Binding-site contacts:
Ligand atom O3A contacts residue GLY61 of chain 1.D at 3.6 Å.
Ligand atom O2G contacts residue LYS64 of chain 1.D at 3.5 Å (salt-bridge).
Ligand atom PG contacts residue ARG246 of chain 1.E at 3.5 Å.
Ligand atom C8 contacts residue GLY61 of chain 1.D at 3.5 Å.
Ligand atom PB contacts residue THR65 of chain 1.D at 3.6 Å.
Ligand atom S1G contacts residue ARG246 of chain 1.E at 3.1 Å (salt-bridge).
Ligand atom O2B contacts residue THR65 of chain 1.D at 2.2 Å (h-bond).
Ligand atom O3A contacts residue GLY63 of chain 1.D at 3.0 Å (h-bond).
Ligand atom PB contacts residue ARG309 of chain 1.D at 3.3 Å.
Ligand atom O2A contacts residue LYS64 of chain 1.D at 3.0 Å (salt-bridge).
Ligand atom O2A contacts residue GLY63 of chain 1.D at 3.0 Å.
Ligand atom N1 contacts residue ILE264 of chain 1.D at 3.2 Å.
Ligand atom N6 contacts residue VAL17 of chain 1.D at 3.6 Å.
Ligand atom C4 contacts residue LEU66 of chain 1.D at 3.5 Å (hydrophobic).
Ligand atom PA contacts residue THR65 of chain 1.D at 3.5 Å.
Ligand atom O1B contacts residue LYS64 of chain 1.D at 3.0 Å.
Ligand atom N3 contacts residue ILE264 of chain 1.D at 3.6 Å.
Ligand atom O2A contacts residue LEU66 of chain 1.D at 2.5 Å (h-bond).
Ligand atom O3A contacts residue SER62 of chain 1.D at 3.6 Å (h-bond).
Ligand atom O3B contacts residue GLY61 of chain 1.D at 3.3 Å (h-bond).
Ligand atom N7 contacts residue SER62 of chain 1.D at 3.3 Å (h-bond).
Ligand atom C6 contacts residue ILE264 of chain 1.D at 3.4 Å (hydrophobic).
Ligand atom O3G contacts residue ARG246 of chain 1.E at 2.8 Å (salt-bridge).
Ligand atom O3G contacts residue THR65 of chain 1.D at 2.9 Å (h-bond).
Ligand atom C8 contacts residue GLY63 of chain 1.D at 3.4 Å.
Ligand atom O3G contacts residue ARG309 of chain 1.D at 3.4 Å (salt-bridge).
Ligand atom PA contacts residue ARG309 of chain 1.D at 3.4 Å.
Ligand atom O3A contacts residue ARG309 of chain 1.D at 3.2 Å (salt-bridge).
Ligand atom O1A contacts residue THR65 of chain 1.D at 2.9 Å (h-bond).
Ligand atom O1B contacts residue PRO59 of chain 1.D at 3.6 Å (h-bond).
Ligand atom O2A contacts residue THR65 of chain 1.D at 2.4 Å (h-bond).
Ligand atom O2B contacts residue LYS64 of chain 1.D at 3.4 Å.
Ligand atom C2 contacts residue ILE264 of chain 1.D at 3.4 Å (hydrophobic).
Ligand atom O3A contacts residue LYS64 of chain 1.D at 3.3 Å (salt-bridge).
Ligand atom N7 contacts residue GLY63 of chain 1.D at 3.2 Å.
Ligand atom O1A contacts residue ARG309 of chain 1.D at 2.8 Å (salt-bridge).
Ligand atom N6 contacts residue ILE18 of chain 1.D at 3.2 Å (h-bond).
Ligand atom PG contacts residue ARG309 of chain 1.D at 3.2 Å.
Ligand atom O3B contacts residue ARG309 of chain 1.D at 2.4 Å (salt-bridge).
Ligand atom PB contacts residue LYS64 of chain 1.D at 3.5 Å.

Sequence of chain 1.E:
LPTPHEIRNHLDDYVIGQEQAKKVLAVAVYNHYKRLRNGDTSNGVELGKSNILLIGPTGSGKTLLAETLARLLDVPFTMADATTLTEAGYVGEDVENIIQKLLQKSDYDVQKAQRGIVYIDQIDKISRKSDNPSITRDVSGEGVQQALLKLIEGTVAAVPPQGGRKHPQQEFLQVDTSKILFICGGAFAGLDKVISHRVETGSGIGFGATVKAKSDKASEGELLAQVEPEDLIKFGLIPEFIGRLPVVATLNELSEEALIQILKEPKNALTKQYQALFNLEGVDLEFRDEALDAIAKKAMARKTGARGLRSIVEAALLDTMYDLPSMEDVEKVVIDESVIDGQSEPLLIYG

Sequence of chain 1.D:
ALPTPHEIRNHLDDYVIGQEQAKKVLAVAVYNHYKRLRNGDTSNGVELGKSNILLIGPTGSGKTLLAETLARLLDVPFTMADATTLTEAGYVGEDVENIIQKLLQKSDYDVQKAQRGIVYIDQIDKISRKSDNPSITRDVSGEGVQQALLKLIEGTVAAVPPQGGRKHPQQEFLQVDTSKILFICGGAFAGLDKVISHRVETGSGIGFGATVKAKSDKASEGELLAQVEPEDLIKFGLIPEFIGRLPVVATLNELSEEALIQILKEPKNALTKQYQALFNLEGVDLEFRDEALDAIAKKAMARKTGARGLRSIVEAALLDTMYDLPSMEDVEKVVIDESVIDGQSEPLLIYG

A protein and the small-molecule ligand that binds it are described below.
Small molecule (SMILES): Nc1ncnc2c1ncn2[C@@H]1O[C@H](COP(=O)(O)OP(=O)(O)OP(O)(O)=S)[C@@H](O)[C@H]1O